The small molecule below binds the protein below.
Small molecule (SMILES): CCCCNC(=O)[C@@H](NC(=O)[C@H](C)C[C@H](O)[C@@H]1CSC/C=C/CSC[C@H](NC(=O)OC(C)(C)C)C(=O)N[C@@H](C)C(=O)N1)C(C)C

Binding-site contacts:
Ligand atom C94 contacts residue TYR87 of chain 1.A at 3.5 Å (hydrophobic).
Ligand atom C62 contacts residue ASP244 of chain 1.A at 3.3 Å.
Ligand atom C55 contacts residue ASP244 of chain 1.A at 3.6 Å.
Ligand atom C76 contacts residue GLY50 of chain 1.A at 3.5 Å.
Ligand atom C68 contacts residue GLY50 of chain 1.A at 3.6 Å.
Ligand atom C17 contacts residue THR248 of chain 1.A at 3.1 Å.
Ligand atom C59 contacts residue ASP244 of chain 1.A at 3.0 Å.
Ligand atom C28 contacts residue LEU46 of chain 1.A at 3.5 Å (hydrophobic).
Ligand atom S20 contacts residue GLN28 of chain 1.A at 3.6 Å.
Ligand atom C64 contacts residue ASP244 of chain 1.A at 3.2 Å.
Ligand atom C55 contacts residue ASP48 of chain 1.A at 3.5 Å.
Ligand atom N86 contacts residue PRO86 of chain 1.A at 3.0 Å (h-bond).
Ligand atom N7 contacts residue GLY246 of chain 1.A at 3.2 Å (h-bond).
Ligand atom O34 contacts residue GLN89 of chain 1.A at 2.5 Å (h-bond).
Ligand atom O69 contacts residue THR88 of chain 1.A at 3.0 Å (h-bond).
Ligand atom C72 contacts residue PRO86 of chain 1.A at 3.5 Å (hydrophobic).
Ligand atom O54 contacts residue GLN89 of chain 1.A at 2.7 Å (h-bond).
Ligand atom O85 contacts residue TYR214 of chain 1.A at 2.5 Å (h-bond).
Ligand atom C21 contacts residue GLY29 of chain 1.A at 3.5 Å.
Ligand atom N70 contacts residue GLY50 of chain 1.A at 2.9 Å (h-bond).
Ligand atom C21 contacts residue GLN28 of chain 1.A at 3.5 Å.
Ligand atom C15 contacts residue THR248 of chain 1.A at 3.5 Å.
Ligand atom C80 contacts residue PRO86 of chain 1.A at 3.4 Å (hydrophobic).
Ligand atom C26 contacts residue GLY246 of chain 1.A at 3.4 Å.
Ligand atom C26 contacts residue LEU46 of chain 1.A at 3.5 Å (hydrophobic).
Ligand atom C50 contacts residue THR88 of chain 1.A at 3.5 Å.
Ligand atom O57 contacts residue ASP244 of chain 1.A at 3.0 Å (salt-bridge).
Ligand atom C24 contacts residue LEU46 of chain 1.A at 3.5 Å (hydrophobic).
Ligand atom N31 contacts residue THR248 of chain 1.A at 2.9 Å (h-bond).
Ligand atom C97 contacts residue TYR87 of chain 1.A at 3.2 Å (hydrophobic).
Ligand atom O49 contacts residue THR248 of chain 1.A at 3.0 Å (h-bond).
Ligand atom C62 contacts residue GLY50 of chain 1.A at 3.4 Å.
Ligand atom S20 contacts residue GLY27 of chain 1.A at 3.5 Å (h-bond).
Ligand atom C50 contacts residue GLN89 of chain 1.A at 3.5 Å.
Ligand atom O69 contacts residue TYR87 of chain 1.A at 3.2 Å.
Ligand atom O57 contacts residue ASP48 of chain 1.A at 2.5 Å (salt-bridge).
Ligand atom O49 contacts residue THR247 of chain 1.A at 3.6 Å.
Ligand atom O54 contacts residue THR88 of chain 1.A at 3.2 Å.
Ligand atom C37 contacts residue ARG323 of chain 1.A at 3.5 Å.
Ligand atom O57 contacts residue GLY246 of chain 1.A at 3.5 Å.

Sequence of chain 1.A:
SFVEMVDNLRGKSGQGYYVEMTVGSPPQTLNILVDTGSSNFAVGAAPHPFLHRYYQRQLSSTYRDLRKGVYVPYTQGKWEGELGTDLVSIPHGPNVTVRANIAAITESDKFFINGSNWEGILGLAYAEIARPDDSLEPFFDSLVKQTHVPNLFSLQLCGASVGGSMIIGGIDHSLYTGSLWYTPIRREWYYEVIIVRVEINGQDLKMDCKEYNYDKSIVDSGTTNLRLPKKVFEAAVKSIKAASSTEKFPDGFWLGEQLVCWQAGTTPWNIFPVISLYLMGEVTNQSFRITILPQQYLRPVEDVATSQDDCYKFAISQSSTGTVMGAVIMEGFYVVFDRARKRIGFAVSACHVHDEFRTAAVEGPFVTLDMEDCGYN